This small molecule binds to this protein.
Small molecule (SMILES): CC(=O)N[C@@H]1[C@@H](O)[C@H](O)[C@@H](CO)O[C@H]1O

Binding-site contacts:
Ligand atom C7 contacts residue ASN79 of chain 1.B at 3.5 Å.
Ligand atom C3 contacts residue ASN79 of chain 1.B at 3.9 Å.
Ligand atom O7 contacts residue THR81 of chain 1.B at 4.0 Å.
Ligand atom C6 contacts residue GLU46 of chain 1.B at 3.9 Å.
Ligand atom C1 contacts residue THR81 of chain 1.B at 4.2 Å.
Ligand atom C1 contacts residue TRP77 of chain 1.B at 4.2 Å (hydrophobic).
Ligand atom O6 contacts residue GLU46 of chain 1.B at 4.4 Å.
Ligand atom O5 contacts residue TRP77 of chain 1.B at 3.9 Å.
Ligand atom C7 contacts residue THR81 of chain 1.B at 4.2 Å.
Ligand atom C6 contacts residue TRP77 of chain 1.B at 3.7 Å (hydrophobic).
Ligand atom O7 contacts residue ASN79 of chain 1.B at 4.5 Å.
Ligand atom O4 contacts residue TRP77 of chain 1.B at 4.4 Å.
Ligand atom C8 contacts residue ASN79 of chain 1.B at 3.4 Å.
Ligand atom N2 contacts residue ASN79 of chain 1.B at 3.2 Å (h-bond).
Ligand atom C4 contacts residue GLU46 of chain 1.B at 3.9 Å.
Ligand atom C1 contacts residue ASN79 of chain 1.B at 1.4 Å.
Ligand atom C4 contacts residue ASN79 of chain 1.B at 4.2 Å.
Ligand atom O4 contacts residue GLU46 of chain 1.B at 3.0 Å (salt-bridge).
Ligand atom C2 contacts residue ASN79 of chain 1.B at 2.6 Å.
Ligand atom C6 contacts residue GLN44 of chain 1.B at 3.8 Å.
Ligand atom C5 contacts residue GLU46 of chain 1.B at 4.4 Å.
Ligand atom O6 contacts residue GLN44 of chain 1.B at 3.6 Å.
Ligand atom N2 contacts residue THR81 of chain 1.B at 3.7 Å.
Ligand atom O5 contacts residue GLN44 of chain 1.B at 4.4 Å.
Ligand atom C5 contacts residue TRP77 of chain 1.B at 3.7 Å (hydrophobic).
Ligand atom O5 contacts residue ASN79 of chain 1.B at 2.3 Å (h-bond).
Ligand atom C5 contacts residue ASN79 of chain 1.B at 3.6 Å.

Sequence of chain 1.B:
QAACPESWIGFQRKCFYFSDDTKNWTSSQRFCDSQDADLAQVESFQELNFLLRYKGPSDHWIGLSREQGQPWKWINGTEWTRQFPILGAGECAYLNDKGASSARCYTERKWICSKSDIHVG